Sequence of chain 1.B:
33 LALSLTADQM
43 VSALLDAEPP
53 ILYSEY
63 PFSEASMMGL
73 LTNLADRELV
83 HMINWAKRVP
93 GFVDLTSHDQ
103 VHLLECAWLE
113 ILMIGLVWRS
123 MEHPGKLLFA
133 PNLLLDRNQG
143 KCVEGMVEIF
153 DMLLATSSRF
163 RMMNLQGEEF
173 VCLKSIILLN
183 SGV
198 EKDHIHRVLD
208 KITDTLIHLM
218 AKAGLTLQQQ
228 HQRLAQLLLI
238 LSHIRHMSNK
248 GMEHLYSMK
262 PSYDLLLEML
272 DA

Binding-site contacts:
Ligand atom C19 contacts residue LEU114 of chain 1.B at 3.5 Å (hydrophobic).
Ligand atom C30 contacts residue ALA77 of chain 1.B at 3.9 Å (hydrophobic).
Ligand atom O20 contacts residue ARG121 of chain 1.B at 3.0 Å (salt-bridge).
Ligand atom O13 contacts residue MET115 of chain 1.B at 3.9 Å.
Ligand atom F37 contacts residue ASP78 of chain 1.B at 3.5 Å.
Ligand atom C3 contacts residue ALA77 of chain 1.B at 3.7 Å (hydrophobic).
Ligand atom C2 contacts residue TRP110 of chain 1.B at 3.9 Å (hydrophobic).
Ligand atom F37 contacts residue LEU81 of chain 1.B at 3.1 Å.
Ligand atom C19 contacts residue LEU118 of chain 1.B at 3.7 Å (hydrophobic).
Ligand atom C14 contacts residue LEU118 of chain 1.B at 3.7 Å (hydrophobic).
Ligand atom C18 contacts residue LEU114 of chain 1.B at 3.9 Å (hydrophobic).
Ligand atom C25 contacts residue LEU252 of chain 1.B at 3.7 Å (hydrophobic).
Ligand atom O20 contacts residue LEU114 of chain 1.B at 3.7 Å.
Ligand atom O28 contacts residue LEU252 of chain 1.B at 3.4 Å.
Ligand atom C36 contacts residue PRO262 of chain 1.B at 3.8 Å (hydrophobic).
Ligand atom C31 contacts residue ASP78 of chain 1.B at 3.3 Å.
Ligand atom O13 contacts residue LEU118 of chain 1.B at 3.2 Å.
Ligand atom C24 contacts residue MET148 of chain 1.B at 3.6 Å (hydrophobic).
Ligand atom C24 contacts residue HIS251 of chain 1.B at 3.6 Å.
Ligand atom C17 contacts residue LEU114 of chain 1.B at 3.9 Å (hydrophobic).
Ligand atom C11 contacts residue MET115 of chain 1.B at 3.8 Å (hydrophobic).
Ligand atom C35 contacts residue PRO262 of chain 1.B at 3.9 Å (hydrophobic).
Ligand atom C25 contacts residue MET148 of chain 1.B at 3.6 Å (hydrophobic).
Ligand atom C36 contacts residue LEU266 of chain 1.B at 3.6 Å (hydrophobic).
Ligand atom C18 contacts residue GLU80 of chain 1.B at 3.3 Å.
Ligand atom C34 contacts residue PRO262 of chain 1.B at 3.4 Å (hydrophobic).
Ligand atom C2 contacts residue ALA77 of chain 1.B at 3.6 Å (hydrophobic).
Ligand atom O28 contacts residue HIS251 of chain 1.B at 2.5 Å (h-bond).
Ligand atom C17 contacts residue GLU80 of chain 1.B at 3.4 Å.
Ligand atom C12 contacts residue LEU118 of chain 1.B at 3.5 Å (hydrophobic).
Ligand atom C4 contacts residue THR74 of chain 1.B at 3.5 Å.
Ligand atom O27 contacts residue LEU73 of chain 1.B at 3.8 Å.
Ligand atom C12 contacts residue LEU155 of chain 1.B at 3.8 Å (hydrophobic).
Ligand atom C1 contacts residue ALA77 of chain 1.B at 3.7 Å (hydrophobic).
Ligand atom O20 contacts residue GLU80 of chain 1.B at 2.5 Å (salt-bridge).
Ligand atom C5 contacts residue LEU73 of chain 1.B at 3.8 Å (hydrophobic).
Ligand atom C30 contacts residue ASP78 of chain 1.B at 3.4 Å.
Ligand atom C25 contacts residue MET70 of chain 1.B at 3.9 Å (hydrophobic).
Ligand atom O28 contacts residue MET148 of chain 1.B at 3.9 Å.
Ligand atom C24 contacts residue LEU252 of chain 1.B at 3.4 Å (hydrophobic).

A protein and the small-molecule ligand that binds it are described below.
Small molecule (SMILES): Oc1ccc2c(c1)O[C@H](c1ccc(OCCN3CC(CF)C3)cc1)C1=C2CCOc2cc(O)ccc21